Binding-site contacts:
Ligand atom N2 contacts residue ARG141 of chain 7.A at 4.3 Å.
Ligand atom C7 contacts residue ASN120 of chain 7.A at 3.6 Å.
Ligand atom C7 contacts residue ASN121 of chain 7.A at 3.4 Å.
Ligand atom C3 contacts residue ASN121 of chain 7.A at 3.8 Å.
Ligand atom C8 contacts residue ASN120 of chain 7.A at 3.3 Å.
Ligand atom O7 contacts residue ASN121 of chain 7.A at 3.6 Å (h-bond).
Ligand atom C2 contacts residue ASN121 of chain 7.A at 2.4 Å.
Ligand atom C5 contacts residue ASN121 of chain 7.A at 3.7 Å.
Ligand atom O7 contacts residue ASN120 of chain 7.A at 3.4 Å (h-bond).
Ligand atom C8 contacts residue ARG141 of chain 7.A at 4.2 Å.
Ligand atom C4 contacts residue ASN121 of chain 7.A at 4.2 Å.
Ligand atom O5 contacts residue ASN121 of chain 7.A at 2.4 Å (h-bond).
Ligand atom C1 contacts residue ASN121 of chain 7.A at 1.5 Å.
Ligand atom N2 contacts residue ASN121 of chain 7.A at 2.9 Å (h-bond).

Sequence of chain 7.A:
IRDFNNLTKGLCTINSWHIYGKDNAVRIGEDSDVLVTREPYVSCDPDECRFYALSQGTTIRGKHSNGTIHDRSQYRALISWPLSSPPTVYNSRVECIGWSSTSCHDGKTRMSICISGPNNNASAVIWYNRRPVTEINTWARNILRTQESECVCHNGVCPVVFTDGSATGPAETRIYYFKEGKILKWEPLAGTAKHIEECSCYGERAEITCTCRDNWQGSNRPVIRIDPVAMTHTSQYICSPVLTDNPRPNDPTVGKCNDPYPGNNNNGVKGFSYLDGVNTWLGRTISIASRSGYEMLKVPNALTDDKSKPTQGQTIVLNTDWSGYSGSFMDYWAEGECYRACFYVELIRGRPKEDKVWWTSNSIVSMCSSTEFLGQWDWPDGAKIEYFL

A small-molecule ligand and the protein it binds are described below.
Small molecule (SMILES): CC(=O)N[C@H]1[C@H](O[C@H]2[C@H](O)[C@@H](NC(C)=O)CO[C@@H]2CO)O[C@H](CO)[C@@H](O[C@@H]2O[C@H](CO)[C@@H](O)[C@H](O[C@H]3O[C@H](CO)[C@@H](O)[C@H](O)[C@@H]3O[C@H]3O[C@H](CO)[C@@H](O)[C@H](O)[C@@H]3O[C@H]3O[C@H](CO)[C@@H](O)[C@H](O)[C@@H]3O)[C@@H]2O)[C@@H]1O